A small-molecule ligand and the protein it binds are described below.
Small molecule (SMILES): OC[C@H]1O[C@H](O)[C@H](F)[C@@H](O)[C@@H]1O

Sequence of chain 4.A:
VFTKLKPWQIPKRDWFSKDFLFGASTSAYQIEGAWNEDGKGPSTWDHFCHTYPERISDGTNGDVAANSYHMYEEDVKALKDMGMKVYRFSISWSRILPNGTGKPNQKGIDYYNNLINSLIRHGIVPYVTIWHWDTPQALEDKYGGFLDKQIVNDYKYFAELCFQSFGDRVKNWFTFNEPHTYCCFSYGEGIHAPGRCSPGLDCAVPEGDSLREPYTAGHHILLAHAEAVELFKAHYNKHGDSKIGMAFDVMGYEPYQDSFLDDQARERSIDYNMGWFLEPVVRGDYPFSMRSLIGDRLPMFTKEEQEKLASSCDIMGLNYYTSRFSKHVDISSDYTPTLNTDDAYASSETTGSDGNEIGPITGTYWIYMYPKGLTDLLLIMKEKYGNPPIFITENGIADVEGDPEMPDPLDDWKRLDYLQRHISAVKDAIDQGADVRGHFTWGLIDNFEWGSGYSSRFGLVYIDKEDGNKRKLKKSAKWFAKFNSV

Binding-site contacts:
Ligand atom F2 contacts residue ASN235 of chain 4.A at 2.7 Å.
Ligand atom C3 contacts residue GLU452 of chain 4.A at 3.3 Å.
Ligand atom C5 contacts residue DNF1 of chain 4.B at 3.5 Å.
Ligand atom O4 contacts residue TRP500 of chain 4.A at 3.2 Å.
Ligand atom C2 contacts residue GLU452 of chain 4.A at 2.6 Å.
Ligand atom O5 contacts residue TYR379 of chain 4.A at 3.0 Å (h-bond).
Ligand atom C1 contacts residue DNF1 of chain 4.B at 3.2 Å.
Ligand atom O4 contacts residue TRP508 of chain 4.A at 3.7 Å.
Ligand atom C1 contacts residue TYR379 of chain 4.A at 3.4 Å (hydrophobic).
Ligand atom C2 contacts residue DNF1 of chain 4.B at 3.1 Å.
Ligand atom C6 contacts residue GLU507 of chain 4.A at 3.4 Å.
Ligand atom O6 contacts residue DNF1 of chain 4.B at 3.1 Å (h-bond).
Ligand atom C5 contacts residue TYR379 of chain 4.A at 3.1 Å (hydrophobic).
Ligand atom O6 contacts residue GLU507 of chain 4.A at 2.6 Å (salt-bridge).
Ligand atom C6 contacts residue TYR379 of chain 4.A at 3.4 Å (hydrophobic).
Ligand atom C3 contacts residue GLN88 of chain 4.A at 3.7 Å.
Ligand atom C5 contacts residue TRP500 of chain 4.A at 3.7 Å (hydrophobic).
Ligand atom O4 contacts residue GLN88 of chain 4.A at 2.8 Å (h-bond).
Ligand atom C5 contacts residue GLU452 of chain 4.A at 3.1 Å.
Ligand atom C3 contacts residue TRP500 of chain 4.A at 3.8 Å (hydrophobic).
Ligand atom O5 contacts residue DNF1 of chain 4.B at 2.6 Å (h-bond).
Ligand atom O3 contacts residue GLN88 of chain 4.A at 2.6 Å (h-bond).
Ligand atom O3 contacts residue HIS190 of chain 4.A at 3.0 Å.
Ligand atom F2 contacts residue HIS190 of chain 4.A at 3.0 Å.
Ligand atom C1 contacts residue GLU236 of chain 4.A at 3.2 Å.
Ligand atom O5 contacts residue GLU452 of chain 4.A at 2.5 Å (salt-bridge).
Ligand atom C4 contacts residue TRP508 of chain 4.A at 3.8 Å (hydrophobic).
Ligand atom C3 contacts residue TRP508 of chain 4.A at 3.8 Å (hydrophobic).
Ligand atom C6 contacts residue PHE516 of chain 4.A at 3.7 Å (hydrophobic).
Ligand atom C4 contacts residue GLU507 of chain 4.A at 3.5 Å.
Ligand atom F2 contacts residue GLU236 of chain 4.A at 3.7 Å.
Ligand atom C1 contacts residue GLU452 of chain 4.A at 1.4 Å.
Ligand atom C3 contacts residue DNF1 of chain 4.B at 3.8 Å.
Ligand atom C4 contacts residue GLU452 of chain 4.A at 3.8 Å.
Ligand atom F2 contacts residue GLU452 of chain 4.A at 2.8 Å.
Ligand atom O4 contacts residue GLU507 of chain 4.A at 2.6 Å (salt-bridge).
Ligand atom O6 contacts residue TRP424 of chain 4.A at 3.5 Å.
Ligand atom O3 contacts residue TRP508 of chain 4.A at 2.9 Å (h-bond).
Ligand atom C2 contacts residue GLU236 of chain 4.A at 3.4 Å.
Ligand atom C4 contacts residue DNF1 of chain 4.B at 3.4 Å.